Binding-site contacts:
Ligand atom C3 contacts residue ASP36 of chain 1.H at 3.4 Å.
Ligand atom O3P contacts residue SER199 of chain 1.H at 2.6 Å (h-bond).
Ligand atom C2 contacts residue ASP176 of chain 1.H at 3.6 Å.
Ligand atom O3 contacts residue ZN1 of chain 1.AA at 2.9 Å.
Ligand atom O1 contacts residue PHE144 of chain 1.H at 3.6 Å (h-bond).
Ligand atom C2 contacts residue ASP36 of chain 1.H at 3.4 Å.
Ligand atom O4 contacts residue LEU11 of chain 1.H at 3.3 Å.
Ligand atom O1 contacts residue MET69 of chain 1.H at 3.5 Å (h-bond).
Ligand atom O3P contacts residue GLY145 of chain 1.H at 3.5 Å.
Ligand atom O2P contacts residue GLY146 of chain 1.H at 3.8 Å.
Ligand atom O3 contacts residue ASP176 of chain 1.H at 2.6 Å (salt-bridge).
Ligand atom C3 contacts residue ASP176 of chain 1.H at 3.1 Å.
Ligand atom O2 contacts residue HIS67 of chain 1.H at 3.6 Å.
Ligand atom C3 contacts residue ZN1 of chain 1.AA at 3.7 Å.
Ligand atom O3 contacts residue HIS34 of chain 1.H at 3.5 Å.
Ligand atom O3P contacts residue GLY146 of chain 1.H at 2.9 Å (h-bond).
Ligand atom O2P contacts residue GLY178 of chain 1.H at 2.7 Å (h-bond).
Ligand atom O1 contacts residue MET38 of chain 1.H at 3.6 Å.
Ligand atom O2P contacts residue GLY177 of chain 1.H at 3.5 Å.
Ligand atom O1P contacts residue SER199 of chain 1.H at 3.8 Å.
Ligand atom O5 contacts residue GLY145 of chain 1.H at 3.5 Å.
Ligand atom O2 contacts residue ZN1 of chain 1.AA at 2.5 Å.
Ligand atom O2 contacts residue ASP176 of chain 1.H at 2.8 Å (salt-bridge).
Ligand atom C4 contacts residue ASP36 of chain 1.H at 3.8 Å.
Ligand atom O1P contacts residue GLY198 of chain 1.H at 2.7 Å (h-bond).
Ligand atom O3 contacts residue VAL196 of chain 1.H at 3.8 Å.
Ligand atom O4 contacts residue ASP36 of chain 1.H at 3.0 Å (salt-bridge).
Ligand atom O2 contacts residue MET138 of chain 1.H at 3.8 Å.
Ligand atom O2 contacts residue ASP36 of chain 1.H at 3.0 Å (salt-bridge).
Ligand atom O4 contacts residue SER9 of chain 1.H at 2.6 Å (h-bond).
Ligand atom O3 contacts residue SER9 of chain 1.H at 3.6 Å (h-bond).
Ligand atom C2 contacts residue ZN1 of chain 1.AA at 3.5 Å.
Ligand atom O3 contacts residue ASP36 of chain 1.H at 2.7 Å (salt-bridge).
Ligand atom O1 contacts residue PRO142 of chain 1.H at 3.5 Å.
Ligand atom O1P contacts residue ALA197 of chain 1.H at 3.7 Å.
Ligand atom O1 contacts residue GLY143 of chain 1.H at 2.8 Å (h-bond).
Ligand atom P contacts residue GLY146 of chain 1.H at 3.9 Å.
Ligand atom O2 contacts residue MET69 of chain 1.H at 3.7 Å.
Ligand atom C1 contacts residue PHE144 of chain 1.H at 3.8 Å (hydrophobic).
Ligand atom C5 contacts residue ASP176 of chain 1.H at 3.8 Å.

Sequence of chain 1.H:
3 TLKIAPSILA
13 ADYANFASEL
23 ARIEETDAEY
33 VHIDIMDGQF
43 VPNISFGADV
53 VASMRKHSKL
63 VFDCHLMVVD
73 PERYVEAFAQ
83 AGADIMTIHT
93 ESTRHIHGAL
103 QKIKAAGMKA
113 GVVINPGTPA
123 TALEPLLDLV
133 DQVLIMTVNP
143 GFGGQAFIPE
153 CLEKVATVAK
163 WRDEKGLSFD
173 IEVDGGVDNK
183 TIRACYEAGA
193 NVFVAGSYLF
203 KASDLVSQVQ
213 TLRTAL

The protein below binds the small molecule below.
Small molecule (SMILES): O=P(O)(O)OC[C@@H](O)[C@H](O)[C@@H](O)CO